This protein binds this small molecule.
Small molecule (SMILES): CC(C)C[C@H](NC(=O)OC1CC2(C1)CN(S(C)(=O)=O)C2)C(=O)N[C@@H](C[C@@H]1CCNC1=O)[C@@H](O)S(=O)(=O)O

Sequence of chain 1.B:
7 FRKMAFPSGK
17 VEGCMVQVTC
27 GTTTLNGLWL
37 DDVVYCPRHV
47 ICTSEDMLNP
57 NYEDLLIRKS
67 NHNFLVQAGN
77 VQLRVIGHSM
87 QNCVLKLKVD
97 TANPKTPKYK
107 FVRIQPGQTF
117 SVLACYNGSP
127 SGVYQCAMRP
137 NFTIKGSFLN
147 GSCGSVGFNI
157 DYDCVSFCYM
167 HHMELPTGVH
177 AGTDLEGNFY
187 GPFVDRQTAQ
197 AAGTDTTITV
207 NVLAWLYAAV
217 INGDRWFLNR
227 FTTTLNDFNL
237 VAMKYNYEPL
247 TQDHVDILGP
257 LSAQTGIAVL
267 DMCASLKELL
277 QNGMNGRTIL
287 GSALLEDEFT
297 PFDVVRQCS

Binding-site contacts:
Ligand atom C06 contacts residue ESS1 of chain 1.E at 0.1 Å.
Ligand atom C05 contacts residue ESS1 of chain 1.E at 0.1 Å.
Ligand atom C13 contacts residue ESS1 of chain 1.E at 0.1 Å.
Ligand atom C26 contacts residue ESS1 of chain 1.E at 0.2 Å.
Ligand atom C19 contacts residue CYS149 of chain 1.B at 1.8 Å (hydrophobic).
Ligand atom O21 contacts residue ESS1 of chain 1.E at 0.2 Å (h-bond).
Ligand atom O18 contacts residue HIS167 of chain 1.B at 2.7 Å (h-bond).
Ligand atom C25 contacts residue ESS1 of chain 1.E at 0.1 Å.
Ligand atom N10 contacts residue CYS149 of chain 1.B at 3.0 Å (h-bond).
Ligand atom C16 contacts residue ESS1 of chain 1.E at 0.1 Å.
Ligand atom N15 contacts residue ESS1 of chain 1.E at 0.1 Å (h-bond).
Ligand atom C02 contacts residue ESS1 of chain 1.E at 0.1 Å.
Ligand atom O01 contacts residue ESS1 of chain 1.E at 0.1 Å (h-bond).
Ligand atom C07 contacts residue ESS1 of chain 1.E at 0.0 Å.
Ligand atom C23 contacts residue ESS1 of chain 1.E at 0.1 Å.
Ligand atom C33 contacts residue GLU170 of chain 1.B at 3.0 Å.
Ligand atom O22 contacts residue ESS1 of chain 1.E at 0.1 Å (h-bond).
Ligand atom C04 contacts residue ESS1 of chain 1.E at 0.1 Å.
Ligand atom C14 contacts residue ESS1 of chain 1.E at 0.2 Å.
Ligand atom C11 contacts residue ESS1 of chain 1.E at 0.2 Å.
Ligand atom N03 contacts residue GLN193 of chain 1.B at 2.8 Å (h-bond).
Ligand atom C12 contacts residue ESS1 of chain 1.E at 0.2 Å.
Ligand atom O18 contacts residue ESS1 of chain 1.E at 0.2 Å (h-bond).
Ligand atom N03 contacts residue ESS1 of chain 1.E at 0.1 Å (h-bond).
Ligand atom C24 contacts residue ESS1 of chain 1.E at 0.1 Å.
Ligand atom N15 contacts residue GLU170 of chain 1.B at 3.1 Å (salt-bridge).
Ligand atom C33 contacts residue ESS1 of chain 1.E at 0.1 Å.
Ligand atom C11 contacts residue CYS149 of chain 1.B at 2.7 Å (hydrophobic).
Ligand atom O01 contacts residue GLU170 of chain 1.B at 3.1 Å (salt-bridge).
Ligand atom O20 contacts residue ESS1 of chain 1.E at 1.3 Å.
Ligand atom C32 contacts residue ESS1 of chain 1.E at 0.2 Å.
Ligand atom N10 contacts residue ESS1 of chain 1.E at 0.1 Å (h-bond).
Ligand atom C08 contacts residue ESS1 of chain 1.E at 0.1 Å.
Ligand atom C12 contacts residue CYS149 of chain 1.B at 3.1 Å (hydrophobic).
Ligand atom C09 contacts residue ESS1 of chain 1.E at 0.1 Å.
Ligand atom C17 contacts residue ESS1 of chain 1.E at 0.1 Å.
Ligand atom O20 contacts residue CYS149 of chain 1.B at 2.6 Å (h-bond).
Ligand atom N10 contacts residue HIS168 of chain 1.B at 2.9 Å (h-bond).
Ligand atom N27 contacts residue ESS1 of chain 1.E at 0.2 Å (h-bond).
Ligand atom C19 contacts residue ESS1 of chain 1.E at 0.2 Å.